Binding-site contacts:
Ligand atom OP1 contacts residue ARG322 of chain 1.A at 3.2 Å (salt-bridge).
Ligand atom C3' contacts residue LYS151 of chain 1.A at 3.7 Å.
Ligand atom C4' contacts residue GLY147 of chain 1.A at 3.4 Å.
Ligand atom P contacts residue NA1 of chain 1.D at 3.5 Å.
Ligand atom C2 contacts residue GLY339 of chain 1.A at 3.7 Å.
Ligand atom OP2 contacts residue LYS151 of chain 1.A at 3.3 Å (salt-bridge).
Ligand atom O3' contacts residue VAL148 of chain 1.A at 3.7 Å.
Ligand atom P contacts residue GLY149 of chain 1.A at 3.6 Å.
Ligand atom C1' contacts residue TRP340 of chain 1.A at 3.6 Å (hydrophobic).
Ligand atom O5' contacts residue GLY149 of chain 1.A at 3.5 Å (h-bond).
Ligand atom C5' contacts residue PHE146 of chain 1.A at 3.7 Å (hydrophobic).
Ligand atom O3' contacts residue THR152 of chain 1.A at 3.6 Å.
Ligand atom C5' contacts residue GLY149 of chain 1.A at 3.6 Å.
Ligand atom OP2 contacts residue LEU150 of chain 1.A at 3.6 Å.
Ligand atom OP1 contacts residue THR152 of chain 1.A at 3.0 Å (h-bond).
Ligand atom C4 contacts residue TRP340 of chain 1.A at 3.7 Å (hydrophobic).
Ligand atom O2 contacts residue MET178 of chain 1.A at 3.4 Å.
Ligand atom OP2 contacts residue NA1 of chain 1.D at 3.7 Å.
Ligand atom O3' contacts residue ASP235 of chain 1.A at 3.1 Å (salt-bridge).
Ligand atom OP1 contacts residue LYS151 of chain 1.A at 3.7 Å.
Ligand atom OP2 contacts residue VAL148 of chain 1.A at 3.7 Å.
Ligand atom C4' contacts residue ASP324 of chain 1.A at 3.4 Å.
Ligand atom C5' contacts residue ASP324 of chain 1.A at 3.2 Å.
Ligand atom N1 contacts residue ASN364 of chain 1.A at 3.1 Å (h-bond).
Ligand atom C2' contacts residue PHE295 of chain 1.A at 3.7 Å (hydrophobic).
Ligand atom O3' contacts residue GLY147 of chain 1.A at 3.4 Å.
Ligand atom OP1 contacts residue ASP233 of chain 1.A at 3.4 Å (salt-bridge).
Ligand atom C8 contacts residue PHE295 of chain 1.A at 3.5 Å (hydrophobic).
Ligand atom O3' contacts residue ARG322 of chain 1.A at 3.2 Å (salt-bridge).
Ligand atom N3 contacts residue TRP340 of chain 1.A at 3.4 Å.
Ligand atom O3' contacts residue ASP324 of chain 1.A at 3.6 Å.
Ligand atom OP1 contacts residue VAL148 of chain 1.A at 3.4 Å (h-bond).
Ligand atom C2 contacts residue TRP340 of chain 1.A at 3.6 Å (hydrophobic).
Ligand atom O3' contacts residue LYS151 of chain 1.A at 3.7 Å.
Ligand atom OP1 contacts residue GLY149 of chain 1.A at 2.8 Å (h-bond).
Ligand atom C2 contacts residue ASN364 of chain 1.A at 3.7 Å.
Ligand atom C5' contacts residue GLY147 of chain 1.A at 3.5 Å.
Ligand atom N6 contacts residue ALA287 of chain 1.A at 2.8 Å (h-bond).
Ligand atom OP1 contacts residue NA1 of chain 1.D at 2.6 Å (h-bond).
Ligand atom OP1 contacts residue GLY147 of chain 1.A at 2.9 Å (h-bond).

Sequence of chain 1.A:
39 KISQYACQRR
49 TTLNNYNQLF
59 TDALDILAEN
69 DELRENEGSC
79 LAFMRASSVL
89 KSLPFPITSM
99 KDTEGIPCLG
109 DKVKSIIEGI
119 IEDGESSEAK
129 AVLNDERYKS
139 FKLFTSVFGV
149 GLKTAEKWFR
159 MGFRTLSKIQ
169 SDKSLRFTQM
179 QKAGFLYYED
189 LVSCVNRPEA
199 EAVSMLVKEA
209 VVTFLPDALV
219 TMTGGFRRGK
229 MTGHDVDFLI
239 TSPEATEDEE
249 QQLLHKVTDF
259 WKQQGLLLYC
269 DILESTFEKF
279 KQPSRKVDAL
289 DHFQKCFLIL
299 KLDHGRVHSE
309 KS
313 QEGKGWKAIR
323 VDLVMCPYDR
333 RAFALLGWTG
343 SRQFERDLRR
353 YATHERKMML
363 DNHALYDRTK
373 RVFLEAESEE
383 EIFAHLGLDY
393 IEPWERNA

The protein below binds the small molecule below.
Small molecule (SMILES): Nc1ncnc2c1ncn2[C@H]1C[C@H](O[P](=O)(O)OC[C@H]2O[C@@H](n3cnc4c(N)ncnc43)C[C@@H]2O[P](=O)(O)OC[C@H]2O[C@@H](n3cc(Br)c(=O)[nH]c3=O)C[C@@H]2O[P](=O)(O)OC[C@H]2O[C@@H](n3cnc4c(N)ncnc43)C[C@@H]2O[P](=O)(O)OC[C@H]2O[C@@H](n3cnc4c(N)ncnc43)C[C@@H]2O)[C@@H](CO)O1